Sequence of chain 1.Z:
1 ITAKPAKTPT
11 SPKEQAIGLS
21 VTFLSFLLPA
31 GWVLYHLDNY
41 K

Sequence of chain 1.Y:
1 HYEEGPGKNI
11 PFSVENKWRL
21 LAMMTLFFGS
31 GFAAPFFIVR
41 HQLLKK

Binding-site contacts:
Ligand atom O5 contacts residue TRP95 of chain 1.Q at 3.2 Å.
Ligand atom O3 contacts residue TRP32 of chain 1.Z at 4.0 Å.
Ligand atom C10 contacts residue TYR35 of chain 1.Z at 3.5 Å (hydrophobic).
Ligand atom O49 contacts residue LEU28 of chain 1.Z at 2.8 Å (h-bond).
Ligand atom C28 contacts residue LEU27 of chain 1.Z at 3.5 Å (hydrophobic).
Ligand atom C34 contacts residue PHE459 of chain 1.N at 4.1 Å (hydrophobic).
Ligand atom O55 contacts residue TRP32 of chain 1.Z at 3.1 Å.
Ligand atom O61 contacts residue TRP95 of chain 1.Q at 3.0 Å (h-bond).
Ligand atom O16 contacts residue TRP95 of chain 1.Q at 3.9 Å.
Ligand atom O1 contacts residue TYR35 of chain 1.Z at 3.0 Å.
Ligand atom O3 contacts residue HIS36 of chain 1.Z at 3.5 Å.
Ligand atom C43 contacts residue PHE459 of chain 1.N at 3.6 Å (hydrophobic).
Ligand atom C25 contacts residue TRP95 of chain 1.Q at 3.7 Å (hydrophobic).
Ligand atom C5 contacts residue TYR35 of chain 1.Z at 3.6 Å (hydrophobic).
Ligand atom C11 contacts residue TYR35 of chain 1.Z at 3.8 Å (hydrophobic).
Ligand atom C18 contacts residue LEU28 of chain 1.Z at 3.6 Å (hydrophobic).
Ligand atom O16 contacts residue GLY31 of chain 1.Z at 3.7 Å.
Ligand atom C34 contacts residue LEU27 of chain 1.Z at 3.9 Å (hydrophobic).
Ligand atom C1 contacts residue LEU28 of chain 1.Z at 3.8 Å (hydrophobic).
Ligand atom C22 contacts residue TRP95 of chain 1.Q at 3.3 Å (hydrophobic).
Ligand atom C18 contacts residue LEU27 of chain 1.Z at 4.1 Å (hydrophobic).
Ligand atom C37 contacts residue LEU34 of chain 1.Z at 3.7 Å (hydrophobic).
Ligand atom C57 contacts residue TYR35 of chain 1.Z at 4.1 Å (hydrophobic).
Ligand atom C40 contacts residue LEU462 of chain 1.N at 3.9 Å (hydrophobic).
Ligand atom O6 contacts residue TYR35 of chain 1.Z at 2.8 Å (h-bond).
Ligand atom C57 contacts residue TRP95 of chain 1.Q at 3.6 Å (hydrophobic).
Ligand atom C6 contacts residue TRP95 of chain 1.Q at 4.1 Å (hydrophobic).
Ligand atom O49 contacts residue TRP32 of chain 1.Z at 3.5 Å (h-bond).
Ligand atom C1 contacts residue TRP32 of chain 1.Z at 3.5 Å (hydrophobic).
Ligand atom C1 contacts residue GLY31 of chain 1.Z at 3.8 Å.
Ligand atom C19 contacts residue LEU27 of chain 1.Z at 3.3 Å (hydrophobic).
Ligand atom O16 contacts residue LEU28 of chain 1.Z at 3.8 Å.
Ligand atom C25 contacts residue LEU92 of chain 1.Q at 3.9 Å (hydrophobic).
Ligand atom O16 contacts residue LEU27 of chain 1.Z at 4.0 Å.
Ligand atom C9 contacts residue TYR35 of chain 1.Z at 3.9 Å (hydrophobic).
Ligand atom C6 contacts residue LEU28 of chain 1.Z at 4.1 Å (hydrophobic).
Ligand atom C31 contacts residue TRP95 of chain 1.Q at 3.9 Å (hydrophobic).
Ligand atom O49 contacts residue GLY31 of chain 1.Z at 4.1 Å.
Ligand atom O61 contacts residue TYR99 of chain 1.Q at 4.0 Å.
Ligand atom C43 contacts residue LEU35 of chain 1.N at 4.0 Å (hydrophobic).

A protein and the small-molecule ligand that binds it are described below.
Small molecule (SMILES): CCCCCCCCCCO[C@@H]1O[C@H](CO)[C@@H](O[C@H]2O[C@H](CO)[C@@H](O)[C@H](O)[C@H]2O)[C@H](O)[C@H]1O

Sequence of chain 1.Q:
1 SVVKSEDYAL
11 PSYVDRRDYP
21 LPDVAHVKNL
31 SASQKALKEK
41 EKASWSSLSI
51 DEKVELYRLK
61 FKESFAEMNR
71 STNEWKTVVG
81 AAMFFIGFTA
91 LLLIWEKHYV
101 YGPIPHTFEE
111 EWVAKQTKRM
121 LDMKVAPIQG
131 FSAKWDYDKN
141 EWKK

Sequence of chain 1.N:
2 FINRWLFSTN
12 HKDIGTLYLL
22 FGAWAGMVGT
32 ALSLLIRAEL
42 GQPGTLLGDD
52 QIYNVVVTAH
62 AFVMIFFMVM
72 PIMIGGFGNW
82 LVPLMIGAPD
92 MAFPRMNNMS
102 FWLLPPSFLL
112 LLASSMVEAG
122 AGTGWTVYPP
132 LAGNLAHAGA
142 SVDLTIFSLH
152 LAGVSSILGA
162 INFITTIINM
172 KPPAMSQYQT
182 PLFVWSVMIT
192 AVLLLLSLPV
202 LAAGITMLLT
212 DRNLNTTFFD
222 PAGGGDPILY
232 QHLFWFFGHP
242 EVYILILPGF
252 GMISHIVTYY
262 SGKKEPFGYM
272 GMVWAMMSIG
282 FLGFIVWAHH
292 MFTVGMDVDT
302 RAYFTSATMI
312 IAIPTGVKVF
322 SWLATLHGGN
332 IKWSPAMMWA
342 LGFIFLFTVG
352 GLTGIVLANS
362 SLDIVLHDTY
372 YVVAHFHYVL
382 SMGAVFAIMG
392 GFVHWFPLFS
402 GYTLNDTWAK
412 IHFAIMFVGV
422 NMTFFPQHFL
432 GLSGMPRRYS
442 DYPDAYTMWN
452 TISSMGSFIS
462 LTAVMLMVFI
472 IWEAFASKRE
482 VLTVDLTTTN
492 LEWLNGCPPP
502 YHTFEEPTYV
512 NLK